Sequence of chain 1.C:
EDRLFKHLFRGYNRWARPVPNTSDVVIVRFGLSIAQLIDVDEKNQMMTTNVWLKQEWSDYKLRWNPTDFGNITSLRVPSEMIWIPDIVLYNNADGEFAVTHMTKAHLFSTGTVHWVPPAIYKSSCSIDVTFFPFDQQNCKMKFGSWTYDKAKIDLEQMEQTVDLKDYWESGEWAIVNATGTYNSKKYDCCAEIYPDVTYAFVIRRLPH

Binding-site contacts:
Ligand atom C4 contacts residue TRP52 of chain 1.C at 3.7 Å (hydrophobic).
Ligand atom C6 contacts residue TRP146 of chain 1.B at 3.3 Å (hydrophobic).
Ligand atom C9 contacts residue TYR194 of chain 1.B at 3.7 Å (hydrophobic).
Ligand atom C2 contacts residue TYR194 of chain 1.B at 3.5 Å (hydrophobic).
Ligand atom C9 contacts residue TRP146 of chain 1.B at 3.9 Å (hydrophobic).
Ligand atom C3 contacts residue TYR187 of chain 1.B at 3.9 Å (hydrophobic).
Ligand atom C9 contacts residue THR147 of chain 1.B at 4.0 Å.
Ligand atom C7 contacts residue TRP146 of chain 1.B at 3.1 Å (hydrophobic).
Ligand atom CL contacts residue THR147 of chain 1.B at 3.2 Å.
Ligand atom C3 contacts residue TYR194 of chain 1.B at 3.6 Å (hydrophobic).
Ligand atom N2 contacts residue THR147 of chain 1.B at 3.7 Å.
Ligand atom C8 contacts residue TYR194 of chain 1.B at 3.8 Å (hydrophobic).
Ligand atom C11 contacts residue VAL116 of chain 1.C at 3.6 Å (hydrophobic).
Ligand atom N2 contacts residue VAL116 of chain 1.C at 3.5 Å.
Ligand atom CL contacts residue LYS104 of chain 1.C at 3.5 Å.
Ligand atom C2 contacts residue TRP146 of chain 1.B at 4.0 Å (hydrophobic).
Ligand atom C3 contacts residue TYR90 of chain 1.B at 3.3 Å (hydrophobic).
Ligand atom CL contacts residue HIS106 of chain 1.C at 3.8 Å.
Ligand atom C1 contacts residue TRP146 of chain 1.B at 3.6 Å (hydrophobic).
Ligand atom C6 contacts residue TYR90 of chain 1.B at 4.0 Å (hydrophobic).
Ligand atom C4 contacts residue TYR187 of chain 1.B at 3.6 Å (hydrophobic).
Ligand atom C5 contacts residue TYR90 of chain 1.B at 3.6 Å (hydrophobic).
Ligand atom C8 contacts residue TRP146 of chain 1.B at 3.5 Å (hydrophobic).
Ligand atom C11 contacts residue TRP146 of chain 1.B at 3.2 Å (hydrophobic).
Ligand atom C1 contacts residue CYS190 of chain 1.B at 3.6 Å (hydrophobic).
Ligand atom C10 contacts residue THR147 of chain 1.B at 3.6 Å.
Ligand atom C7 contacts residue CYS190 of chain 1.B at 3.6 Å (hydrophobic).
Ligand atom C2 contacts residue CYS190 of chain 1.B at 3.7 Å (hydrophobic).
Ligand atom C10 contacts residue TRP146 of chain 1.B at 3.9 Å (hydrophobic).
Ligand atom N2 contacts residue TRP146 of chain 1.B at 3.6 Å.
Ligand atom C5 contacts residue TRP146 of chain 1.B at 3.7 Å (hydrophobic).
Ligand atom C3 contacts residue TRP146 of chain 1.B at 4.0 Å (hydrophobic).
Ligand atom N1 contacts residue TRP146 of chain 1.B at 2.9 Å (h-bond).
Ligand atom C8 contacts residue CYS190 of chain 1.B at 3.3 Å (hydrophobic).
Ligand atom CL contacts residue HIS114 of chain 1.C at 3.6 Å.
Ligand atom C4 contacts residue TYR90 of chain 1.B at 3.5 Å (hydrophobic).
Ligand atom N1 contacts residue TYR90 of chain 1.B at 2.9 Å (h-bond).
Ligand atom C1 contacts residue CYS189 of chain 1.B at 4.0 Å (hydrophobic).
Ligand atom C5 contacts residue TRP52 of chain 1.C at 3.4 Å (hydrophobic).
Ligand atom N1 contacts residue SER145 of chain 1.B at 4.0 Å.

Sequence of chain 1.B:
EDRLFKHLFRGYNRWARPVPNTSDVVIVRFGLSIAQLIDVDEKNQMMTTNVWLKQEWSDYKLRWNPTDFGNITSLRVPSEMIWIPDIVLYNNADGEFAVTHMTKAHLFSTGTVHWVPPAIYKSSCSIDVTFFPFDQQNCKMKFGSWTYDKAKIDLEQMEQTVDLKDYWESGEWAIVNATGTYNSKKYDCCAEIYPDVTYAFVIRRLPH

The small molecule below binds the protein below.
Small molecule (SMILES): Clc1ccc([C@H]2C[C@@H]3CC[C@H]2N3)cn1